Sequence of chain 1.A:
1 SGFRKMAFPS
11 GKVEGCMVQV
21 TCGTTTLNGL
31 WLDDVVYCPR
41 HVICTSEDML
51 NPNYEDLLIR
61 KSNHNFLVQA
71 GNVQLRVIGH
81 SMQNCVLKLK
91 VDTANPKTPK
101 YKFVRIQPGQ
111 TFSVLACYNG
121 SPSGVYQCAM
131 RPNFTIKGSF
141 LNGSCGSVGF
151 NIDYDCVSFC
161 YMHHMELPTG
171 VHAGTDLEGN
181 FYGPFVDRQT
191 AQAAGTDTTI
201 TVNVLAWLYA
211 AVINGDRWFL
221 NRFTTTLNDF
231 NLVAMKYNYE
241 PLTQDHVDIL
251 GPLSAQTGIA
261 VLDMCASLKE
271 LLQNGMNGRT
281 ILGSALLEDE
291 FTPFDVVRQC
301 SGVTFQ

Sequence of chain 2.A:
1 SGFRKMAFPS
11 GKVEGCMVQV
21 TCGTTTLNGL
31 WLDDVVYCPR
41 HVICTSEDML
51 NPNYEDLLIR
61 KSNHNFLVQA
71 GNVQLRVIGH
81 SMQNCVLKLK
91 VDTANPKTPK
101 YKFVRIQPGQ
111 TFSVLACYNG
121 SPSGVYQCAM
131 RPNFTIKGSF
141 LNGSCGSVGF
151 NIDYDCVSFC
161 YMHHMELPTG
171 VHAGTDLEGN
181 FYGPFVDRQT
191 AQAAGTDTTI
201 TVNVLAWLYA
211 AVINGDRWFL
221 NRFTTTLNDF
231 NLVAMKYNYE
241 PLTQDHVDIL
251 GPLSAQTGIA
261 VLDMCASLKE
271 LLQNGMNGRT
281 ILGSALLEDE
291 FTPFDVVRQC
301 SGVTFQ

Binding-site contacts:
Ligand atom C36 contacts residue GLU166 of chain 1.A at 3.5 Å.
Ligand atom O11 contacts residue HIS163 of chain 1.A at 2.7 Å (h-bond).
Ligand atom C02 contacts residue HIS41 of chain 1.A at 3.6 Å.
Ligand atom C18 contacts residue MET49 of chain 1.A at 3.7 Å (hydrophobic).
Ligand atom C03 contacts residue CYS145 of chain 1.A at 2.7 Å (hydrophobic).
Ligand atom N25 contacts residue GLU166 of chain 1.A at 2.8 Å (salt-bridge).
Ligand atom C10 contacts residue GLU166 of chain 1.A at 3.6 Å.
Ligand atom C34 contacts residue THR190 of chain 1.A at 3.7 Å.
Ligand atom O38 contacts residue MET165 of chain 1.A at 3.0 Å.
Ligand atom N09 contacts residue GLU166 of chain 1.A at 3.0 Å (salt-bridge).
Ligand atom N12 contacts residue CYS145 of chain 1.A at 2.9 Å (h-bond).
Ligand atom C26 contacts residue GLU166 of chain 1.A at 3.7 Å.
Ligand atom C31 contacts residue PRO168 of chain 1.A at 3.5 Å (hydrophobic).
Ligand atom O11 contacts residue PHE140 of chain 1.A at 3.5 Å.
Ligand atom C35 contacts residue THR190 of chain 1.A at 3.7 Å.
Ligand atom N12 contacts residue HIS164 of chain 1.A at 2.9 Å (h-bond).
Ligand atom C06 contacts residue ASN142 of chain 1.A at 3.3 Å.
Ligand atom C30 contacts residue PRO168 of chain 1.A at 3.3 Å (hydrophobic).
Ligand atom C32 contacts residue ALA193 of chain 1.A at 3.6 Å (hydrophobic).
Ligand atom C18 contacts residue TYR54 of chain 1.A at 3.7 Å (hydrophobic).
Ligand atom C33 contacts residue GLN192 of chain 1.A at 3.1 Å.
Ligand atom C35 contacts residue LEU167 of chain 1.A at 3.6 Å (hydrophobic).
Ligand atom C13 contacts residue HIS164 of chain 1.A at 3.7 Å.
Ligand atom C29 contacts residue PRO168 of chain 1.A at 3.6 Å (hydrophobic).
Ligand atom C07 contacts residue ASN142 of chain 1.A at 3.4 Å.
Ligand atom O01 contacts residue SER144 of chain 1.A at 3.7 Å.
Ligand atom O37 contacts residue GLN189 of chain 1.A at 3.3 Å.
Ligand atom C27 contacts residue GLU166 of chain 1.A at 3.6 Å.
Ligand atom C30 contacts residue ALA191 of chain 1.A at 3.5 Å (hydrophobic).
Ligand atom C02 contacts residue CYS145 of chain 1.A at 1.8 Å (hydrophobic).
Ligand atom C33 contacts residue ALA193 of chain 1.A at 3.6 Å (hydrophobic).
Ligand atom N09 contacts residue PHE140 of chain 1.A at 2.9 Å (h-bond).
Ligand atom C32 contacts residue GLN192 of chain 1.A at 3.2 Å.
Ligand atom O01 contacts residue CYS145 of chain 1.A at 2.5 Å (h-bond).
Ligand atom C31 contacts residue ALA191 of chain 1.A at 3.5 Å (hydrophobic).
Ligand atom O11 contacts residue GLU166 of chain 1.A at 3.6 Å.
Ligand atom O01 contacts residue GLY143 of chain 1.A at 3.6 Å.
Ligand atom C14 contacts residue HIS164 of chain 1.A at 3.6 Å.
Ligand atom O38 contacts residue GLU166 of chain 1.A at 2.9 Å (salt-bridge).
Ligand atom C04 contacts residue CYS145 of chain 1.A at 3.2 Å (hydrophobic).

This small molecule binds to this protein.
Small molecule (SMILES): CC(C)C[C@H](NC(=O)[C@@H](NC(=O)c1ccc2ccccc2c1)C(C)C)C(=O)N[C@H](C=O)C[C@@H]1CCCNC1=O